This small molecule binds to this protein.
Small molecule (SMILES): CC(=O)N[C@@H]1[C@@H](O)[C@H](O)[C@@H](CO)O[C@H]1O

Sequence of chain 1.G:
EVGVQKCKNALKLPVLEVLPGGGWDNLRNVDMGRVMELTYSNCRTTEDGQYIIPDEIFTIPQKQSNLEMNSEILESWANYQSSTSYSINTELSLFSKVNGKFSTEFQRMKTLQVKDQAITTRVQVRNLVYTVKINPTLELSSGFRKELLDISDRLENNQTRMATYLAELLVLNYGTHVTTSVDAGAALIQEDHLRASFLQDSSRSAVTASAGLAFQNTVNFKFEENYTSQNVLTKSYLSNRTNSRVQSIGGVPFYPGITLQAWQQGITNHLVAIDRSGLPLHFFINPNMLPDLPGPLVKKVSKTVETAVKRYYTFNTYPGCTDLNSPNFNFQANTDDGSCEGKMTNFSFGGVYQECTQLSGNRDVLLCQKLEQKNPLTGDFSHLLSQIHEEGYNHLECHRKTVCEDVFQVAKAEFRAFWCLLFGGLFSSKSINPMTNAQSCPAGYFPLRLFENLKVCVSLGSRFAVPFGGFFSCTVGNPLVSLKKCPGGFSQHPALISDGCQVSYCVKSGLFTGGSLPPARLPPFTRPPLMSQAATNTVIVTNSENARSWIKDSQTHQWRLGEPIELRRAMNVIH

Sequence of chain 1.H:
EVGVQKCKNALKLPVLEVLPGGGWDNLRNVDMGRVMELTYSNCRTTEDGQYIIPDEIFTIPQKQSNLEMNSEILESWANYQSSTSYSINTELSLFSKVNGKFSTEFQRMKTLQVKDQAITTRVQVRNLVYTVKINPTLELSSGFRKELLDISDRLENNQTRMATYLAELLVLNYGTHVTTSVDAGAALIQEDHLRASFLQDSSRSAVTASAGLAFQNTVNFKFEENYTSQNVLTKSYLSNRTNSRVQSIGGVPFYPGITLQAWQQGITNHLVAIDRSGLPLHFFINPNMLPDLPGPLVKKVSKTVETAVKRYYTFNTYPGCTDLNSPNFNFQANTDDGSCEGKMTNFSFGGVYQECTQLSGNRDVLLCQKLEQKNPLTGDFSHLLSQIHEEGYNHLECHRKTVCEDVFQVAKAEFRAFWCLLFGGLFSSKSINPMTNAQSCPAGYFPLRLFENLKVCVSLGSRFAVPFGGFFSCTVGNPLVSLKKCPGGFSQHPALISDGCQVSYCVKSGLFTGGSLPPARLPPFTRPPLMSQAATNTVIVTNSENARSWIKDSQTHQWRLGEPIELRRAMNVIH

Binding-site contacts:
Ligand atom O7 contacts residue GLN587 of chain 1.G at 4.2 Å.
Ligand atom C8 contacts residue CYS418 of chain 1.H at 3.6 Å (hydrophobic).
Ligand atom C5 contacts residue ASN168 of chain 1.G at 3.7 Å.
Ligand atom N2 contacts residue ASN168 of chain 1.G at 2.9 Å (h-bond).
Ligand atom C3 contacts residue ASN168 of chain 1.G at 3.8 Å.
Ligand atom C7 contacts residue LEU416 of chain 1.H at 4.0 Å (hydrophobic).
Ligand atom C8 contacts residue ASN168 of chain 1.G at 4.4 Å.
Ligand atom O7 contacts residue THR590 of chain 1.G at 3.7 Å.
Ligand atom C2 contacts residue ASN168 of chain 1.G at 2.4 Å.
Ligand atom C1 contacts residue LEU416 of chain 1.H at 4.2 Å (hydrophobic).
Ligand atom C8 contacts residue LEU416 of chain 1.H at 3.4 Å (hydrophobic).
Ligand atom C4 contacts residue ASN168 of chain 1.G at 4.2 Å.
Ligand atom N2 contacts residue LEU416 of chain 1.H at 4.0 Å.
Ligand atom C1 contacts residue ASN168 of chain 1.G at 1.4 Å.
Ligand atom O5 contacts residue ASN168 of chain 1.G at 2.4 Å (h-bond).
Ligand atom C7 contacts residue ASN168 of chain 1.G at 3.2 Å.
Ligand atom O7 contacts residue ASN168 of chain 1.G at 3.1 Å (h-bond).